Sequence of chain 1.A:
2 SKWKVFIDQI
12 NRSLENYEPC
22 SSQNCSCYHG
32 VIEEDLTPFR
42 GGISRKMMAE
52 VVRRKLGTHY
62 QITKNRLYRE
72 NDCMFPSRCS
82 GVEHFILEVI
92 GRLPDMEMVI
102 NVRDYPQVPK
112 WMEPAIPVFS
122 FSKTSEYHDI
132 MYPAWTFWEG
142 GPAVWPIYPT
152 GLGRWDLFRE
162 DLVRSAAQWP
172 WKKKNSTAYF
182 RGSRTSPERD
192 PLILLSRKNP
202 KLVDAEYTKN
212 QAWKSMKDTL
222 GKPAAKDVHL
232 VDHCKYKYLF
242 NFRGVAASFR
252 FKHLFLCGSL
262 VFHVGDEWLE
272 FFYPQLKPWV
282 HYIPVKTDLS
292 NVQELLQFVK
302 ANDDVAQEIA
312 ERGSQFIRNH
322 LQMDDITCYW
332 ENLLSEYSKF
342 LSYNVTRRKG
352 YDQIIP

Binding-site contacts:
Ligand atom C4 contacts residue ASN176 of chain 1.A at 4.2 Å.
Ligand atom C6 contacts residue ASP205 of chain 1.A at 3.4 Å.
Ligand atom O7 contacts residue ASN176 of chain 1.A at 3.5 Å (h-bond).
Ligand atom O5 contacts residue THR178 of chain 1.A at 3.9 Å.
Ligand atom C1 contacts residue ASN176 of chain 1.A at 1.4 Å.
Ligand atom C6 contacts residue TYR237 of chain 1.A at 4.3 Å (hydrophobic).
Ligand atom O5 contacts residue TYR237 of chain 1.A at 3.6 Å.
Ligand atom C5 contacts residue ASN176 of chain 1.A at 3.6 Å.
Ligand atom N2 contacts residue ASN176 of chain 1.A at 3.0 Å (h-bond).
Ligand atom O5 contacts residue ASN176 of chain 1.A at 2.3 Å (h-bond).
Ligand atom O6 contacts residue TYR237 of chain 1.A at 3.3 Å (h-bond).
Ligand atom C2 contacts residue ASN176 of chain 1.A at 2.5 Å.
Ligand atom O6 contacts residue ASP205 of chain 1.A at 2.8 Å (salt-bridge).
Ligand atom C7 contacts residue ASN176 of chain 1.A at 3.5 Å.
Ligand atom C3 contacts residue ASN176 of chain 1.A at 3.8 Å.
Ligand atom C5 contacts residue THR178 of chain 1.A at 3.6 Å.
Ligand atom C1 contacts residue THR178 of chain 1.A at 3.9 Å.
Ligand atom C6 contacts residue THR178 of chain 1.A at 3.7 Å.

The small molecule below binds the protein below.
Small molecule (SMILES): CC(=O)N[C@@H]1[C@@H](O)[C@H](O)[C@@H](CO)O[C@H]1O